This protein binds this small molecule.
Small molecule (SMILES): CC(=O)N[C@H]1[C@H](O[C@H]2[C@H](O)[C@@H](NC(C)=O)CO[C@@H]2CO)O[C@H](CO)[C@@H](O)[C@@H]1O

Sequence of chain 1.B:
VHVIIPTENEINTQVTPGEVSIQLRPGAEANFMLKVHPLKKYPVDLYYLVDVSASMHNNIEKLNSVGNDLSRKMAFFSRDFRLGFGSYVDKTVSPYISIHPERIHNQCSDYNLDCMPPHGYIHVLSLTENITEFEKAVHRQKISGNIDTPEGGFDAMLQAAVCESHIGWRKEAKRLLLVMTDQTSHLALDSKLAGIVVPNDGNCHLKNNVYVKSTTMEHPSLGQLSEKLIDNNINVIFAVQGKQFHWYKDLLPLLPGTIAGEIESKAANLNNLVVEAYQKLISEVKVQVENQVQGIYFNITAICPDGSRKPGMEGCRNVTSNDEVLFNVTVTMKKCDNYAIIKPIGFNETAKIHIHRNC

Binding-site contacts:
Ligand atom C4 contacts residue ASN191 of chain 1.B at 4.3 Å.
Ligand atom C8 contacts residue THR193 of chain 1.B at 4.2 Å.
Ligand atom C1 contacts residue THR193 of chain 1.B at 4.4 Å.
Ligand atom O5 contacts residue THR193 of chain 1.B at 4.0 Å.
Ligand atom O5 contacts residue GLU194 of chain 1.B at 3.9 Å.
Ligand atom C7 contacts residue ASN191 of chain 1.B at 3.2 Å.
Ligand atom N2 contacts residue ASN191 of chain 1.B at 2.9 Å (h-bond).
Ligand atom O5 contacts residue ASN191 of chain 1.B at 2.4 Å (h-bond).
Ligand atom C3 contacts residue ASN191 of chain 1.B at 3.9 Å.
Ligand atom C5 contacts residue THR193 of chain 1.B at 4.0 Å.
Ligand atom C8 contacts residue ASN191 of chain 1.B at 4.4 Å.
Ligand atom C5 contacts residue ASN191 of chain 1.B at 3.8 Å.
Ligand atom O7 contacts residue ASN191 of chain 1.B at 3.1 Å (h-bond).
Ligand atom C8 contacts residue LYS197 of chain 1.B at 4.0 Å.
Ligand atom C2 contacts residue ASN191 of chain 1.B at 2.5 Å.
Ligand atom C6 contacts residue THR193 of chain 1.B at 3.8 Å.
Ligand atom C1 contacts residue ASN191 of chain 1.B at 1.5 Å.